Binding-site contacts:
Ligand atom N7 contacts residue PRO628 of chain 54.A at 3.3 Å (h-bond).
Ligand atom C6 contacts residue SER629 of chain 54.A at 3.5 Å.
Ligand atom C2' contacts residue HIS627 of chain 54.A at 3.2 Å.
Ligand atom C8 contacts residue SER629 of chain 54.A at 4.2 Å.
Ligand atom C4 contacts residue PRO628 of chain 54.A at 3.0 Å (hydrophobic).
Ligand atom C6 contacts residue GLY636 of chain 54.A at 3.6 Å.
Ligand atom N6 contacts residue GLY636 of chain 54.A at 3.2 Å (h-bond).
Ligand atom C4 contacts residue PRO412 of chain 54.A at 4.1 Å (hydrophobic).
Ligand atom O2P contacts residue ASP623 of chain 24.A at 3.2 Å (salt-bridge).
Ligand atom C2' contacts residue PRO628 of chain 54.A at 3.6 Å (hydrophobic).
Ligand atom C2 contacts residue PRO628 of chain 54.A at 3.5 Å (hydrophobic).
Ligand atom P contacts residue HIS625 of chain 24.A at 3.9 Å.
Ligand atom O3' contacts residue PRO628 of chain 54.A at 4.1 Å.
Ligand atom C3' contacts residue HIS627 of chain 54.A at 4.3 Å.
Ligand atom C1' contacts residue PRO628 of chain 54.A at 3.9 Å (hydrophobic).
Ligand atom C2 contacts residue GLY636 of chain 54.A at 3.2 Å.
Ligand atom N6 contacts residue PHE635 of chain 54.A at 3.7 Å.
Ligand atom N1 contacts residue VAL411 of chain 54.A at 4.3 Å.
Ligand atom C8 contacts residue PRO628 of chain 54.A at 3.8 Å (hydrophobic).
Ligand atom N6 contacts residue SER629 of chain 54.A at 3.0 Å (h-bond).
Ligand atom C6 contacts residue PRO412 of chain 54.A at 4.3 Å (hydrophobic).
Ligand atom C5 contacts residue SER629 of chain 54.A at 3.5 Å.
Ligand atom C8 contacts residue PRO412 of chain 54.A at 4.3 Å (hydrophobic).
Ligand atom N6 contacts residue GLY634 of chain 54.A at 3.8 Å.
Ligand atom N7 contacts residue SER629 of chain 54.A at 3.1 Å (h-bond).
Ligand atom C6 contacts residue PRO628 of chain 54.A at 2.8 Å (hydrophobic).
Ligand atom N3 contacts residue PRO628 of chain 54.A at 3.5 Å (h-bond).
Ligand atom C5 contacts residue PRO628 of chain 54.A at 2.7 Å (hydrophobic).
Ligand atom O1P contacts residue HIS625 of chain 24.A at 2.8 Å (h-bond).
Ligand atom N9 contacts residue PRO628 of chain 54.A at 3.7 Å.
Ligand atom C8 contacts residue HIS627 of chain 54.A at 3.5 Å.
Ligand atom N7 contacts residue PRO412 of chain 54.A at 4.3 Å.
Ligand atom N6 contacts residue PRO628 of chain 54.A at 3.4 Å (h-bond).
Ligand atom N1 contacts residue PRO628 of chain 54.A at 3.2 Å (h-bond).
Ligand atom N9 contacts residue PRO412 of chain 54.A at 4.2 Å.
Ligand atom C1' contacts residue HIS627 of chain 54.A at 4.3 Å.
Ligand atom N1 contacts residue GLY636 of chain 54.A at 2.9 Å (h-bond).
Ligand atom N7 contacts residue ASN606 of chain 54.A at 4.2 Å.
Ligand atom C5 contacts residue PRO412 of chain 54.A at 4.2 Å (hydrophobic).
Ligand atom N7 contacts residue HIS627 of chain 54.A at 4.1 Å.

Sequence of chain 24.A:
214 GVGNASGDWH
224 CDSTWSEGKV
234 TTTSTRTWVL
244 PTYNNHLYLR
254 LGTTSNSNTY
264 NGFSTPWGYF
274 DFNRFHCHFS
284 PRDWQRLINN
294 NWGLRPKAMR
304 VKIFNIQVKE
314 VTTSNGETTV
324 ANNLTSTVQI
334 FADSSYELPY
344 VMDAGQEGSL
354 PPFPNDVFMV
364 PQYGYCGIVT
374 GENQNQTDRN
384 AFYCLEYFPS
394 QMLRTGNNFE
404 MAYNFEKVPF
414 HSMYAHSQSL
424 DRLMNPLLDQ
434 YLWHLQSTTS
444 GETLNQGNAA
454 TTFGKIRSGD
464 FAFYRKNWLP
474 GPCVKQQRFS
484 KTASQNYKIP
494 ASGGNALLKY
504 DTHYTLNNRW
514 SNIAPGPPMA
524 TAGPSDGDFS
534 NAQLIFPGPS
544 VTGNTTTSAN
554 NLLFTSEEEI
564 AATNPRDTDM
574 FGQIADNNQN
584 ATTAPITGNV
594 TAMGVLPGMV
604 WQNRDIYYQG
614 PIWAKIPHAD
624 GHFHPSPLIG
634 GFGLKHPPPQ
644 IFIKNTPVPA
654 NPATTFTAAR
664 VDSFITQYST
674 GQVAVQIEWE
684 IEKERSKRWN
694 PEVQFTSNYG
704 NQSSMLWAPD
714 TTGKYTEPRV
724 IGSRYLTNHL

Sequence of chain 54.A:
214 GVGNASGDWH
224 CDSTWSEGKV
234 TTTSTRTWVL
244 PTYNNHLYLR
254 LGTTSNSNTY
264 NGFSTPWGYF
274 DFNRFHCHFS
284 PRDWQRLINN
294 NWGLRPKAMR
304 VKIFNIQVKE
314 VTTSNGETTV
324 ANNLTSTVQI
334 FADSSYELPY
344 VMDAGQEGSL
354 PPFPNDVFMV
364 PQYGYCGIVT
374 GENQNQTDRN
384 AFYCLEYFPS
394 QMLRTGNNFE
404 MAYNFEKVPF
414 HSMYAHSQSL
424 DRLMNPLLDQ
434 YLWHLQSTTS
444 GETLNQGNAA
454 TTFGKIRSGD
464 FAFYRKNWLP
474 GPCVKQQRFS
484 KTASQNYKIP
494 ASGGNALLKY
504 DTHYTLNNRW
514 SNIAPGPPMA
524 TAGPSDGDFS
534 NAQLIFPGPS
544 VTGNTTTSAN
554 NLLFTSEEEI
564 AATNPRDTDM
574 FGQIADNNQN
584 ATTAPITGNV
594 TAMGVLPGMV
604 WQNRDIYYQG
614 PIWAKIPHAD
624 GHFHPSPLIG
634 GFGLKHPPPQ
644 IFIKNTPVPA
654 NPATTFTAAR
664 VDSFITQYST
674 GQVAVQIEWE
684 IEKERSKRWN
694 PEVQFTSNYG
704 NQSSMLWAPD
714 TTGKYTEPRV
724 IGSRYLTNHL

A protein and the small-molecule ligand that binds it are described below.
Small molecule (SMILES): Nc1ncnc2c1ncn2[C@H]1C[C@H](O)[C@@H](COP(=O)(O)O)O1